Sequence of chain 2.A:
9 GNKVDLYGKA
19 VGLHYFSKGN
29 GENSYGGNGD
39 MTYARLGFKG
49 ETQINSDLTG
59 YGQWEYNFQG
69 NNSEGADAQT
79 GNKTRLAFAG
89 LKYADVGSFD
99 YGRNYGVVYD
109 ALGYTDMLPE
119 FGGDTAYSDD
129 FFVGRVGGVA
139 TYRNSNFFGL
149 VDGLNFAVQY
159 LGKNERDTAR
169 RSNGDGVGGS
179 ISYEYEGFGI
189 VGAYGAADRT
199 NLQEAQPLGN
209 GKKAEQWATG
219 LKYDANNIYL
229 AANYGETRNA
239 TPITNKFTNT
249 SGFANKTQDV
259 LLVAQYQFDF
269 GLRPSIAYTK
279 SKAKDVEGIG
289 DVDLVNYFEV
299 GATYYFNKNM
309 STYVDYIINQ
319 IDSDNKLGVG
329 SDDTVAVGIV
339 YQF

The protein below binds the small molecule below.
Small molecule (SMILES): CC1(C)S[C@@H]2[C@H](NC(=O)[C@H](N)c3ccccc3)C(=O)N2[C@H]1C(=O)O

Binding-site contacts:
Ligand atom C11 contacts residue PHE119 of chain 2.A at 3.9 Å (hydrophobic).
Ligand atom C4 contacts residue GLY120 of chain 2.A at 4.2 Å.
Ligand atom C3 contacts residue ASP122 of chain 2.A at 4.0 Å.
Ligand atom C14 contacts residue TYR125 of chain 2.A at 4.5 Å (hydrophobic).
Ligand atom O1 contacts residue SER126 of chain 2.A at 2.9 Å (h-bond).
Ligand atom C14 contacts residue ASP122 of chain 2.A at 3.6 Å.
Ligand atom O2 contacts residue ARG169 of chain 2.A at 3.8 Å.
Ligand atom O1 contacts residue ALA124 of chain 2.A at 4.3 Å.
Ligand atom O3 contacts residue GLY120 of chain 2.A at 3.1 Å (h-bond).
Ligand atom C7 contacts residue TYR33 of chain 2.A at 4.2 Å (hydrophobic).
Ligand atom C15 contacts residue TYR125 of chain 2.A at 3.6 Å (hydrophobic).
Ligand atom C3 contacts residue TYR33 of chain 2.A at 4.4 Å (hydrophobic).
Ligand atom C2 contacts residue SER126 of chain 2.A at 3.8 Å.
Ligand atom C8 contacts residue TYR33 of chain 2.A at 3.8 Å (hydrophobic).
Ligand atom C4 contacts residue ASP122 of chain 2.A at 3.7 Å.
Ligand atom C3 contacts residue GLY120 of chain 2.A at 4.0 Å.
Ligand atom O3 contacts residue ASP122 of chain 2.A at 3.9 Å.
Ligand atom C15 contacts residue ASP122 of chain 2.A at 4.2 Å.
Ligand atom C9 contacts residue TYR23 of chain 2.A at 4.4 Å (hydrophobic).
Ligand atom C8 contacts residue GLY34 of chain 2.A at 4.0 Å.
Ligand atom O3 contacts residue GLY121 of chain 2.A at 3.8 Å.
Ligand atom O1 contacts residue ARG168 of chain 2.A at 4.3 Å.
Ligand atom N2 contacts residue TYR33 of chain 2.A at 3.0 Å (h-bond).
Ligand atom C5 contacts residue PHE119 of chain 2.A at 4.3 Å (hydrophobic).
Ligand atom N2 contacts residue PHE119 of chain 2.A at 3.6 Å.
Ligand atom C4 contacts residue TYR33 of chain 2.A at 3.2 Å (hydrophobic).
Ligand atom N1 contacts residue ASP122 of chain 2.A at 4.2 Å.
Ligand atom C9 contacts residue GLY34 of chain 2.A at 4.0 Å.
Ligand atom C5 contacts residue TYR33 of chain 2.A at 4.0 Å (hydrophobic).
Ligand atom O4 contacts residue TYR125 of chain 2.A at 3.2 Å.
Ligand atom C2 contacts residue TYR125 of chain 2.A at 4.3 Å (hydrophobic).
Ligand atom O1 contacts residue TYR125 of chain 2.A at 3.6 Å.
Ligand atom N2 contacts residue GLY120 of chain 2.A at 3.4 Å (h-bond).
Ligand atom C2 contacts residue ARG168 of chain 2.A at 3.8 Å.
Ligand atom C10 contacts residue PHE119 of chain 2.A at 4.3 Å (hydrophobic).
Ligand atom O2 contacts residue SER126 of chain 2.A at 3.8 Å.
Ligand atom N2 contacts residue ASP122 of chain 2.A at 4.0 Å.
Ligand atom C10 contacts residue TYR23 of chain 2.A at 3.8 Å (hydrophobic).
Ligand atom N3 contacts residue TYR125 of chain 2.A at 3.7 Å.
Ligand atom O2 contacts residue ARG168 of chain 2.A at 3.0 Å (salt-bridge).